A small-molecule ligand and the protein it binds are described below.
Small molecule (SMILES): CC[C@H](C)[C@H](N)C(=O)N[C@@H](CC(C)C)C(=O)N1CCC[C@H]1C(=O)N[C@@H](CCSC)C(=O)N[C@@H](Cc1ccc(O)cc1)C(=O)N[C@@H](CCCCN)C(=O)N[C@@H](CC(C)C)C(=O)N[C@@H](CO)C(=O)N1CCC[C@H]1C=O

Sequence of chain 8.OA:
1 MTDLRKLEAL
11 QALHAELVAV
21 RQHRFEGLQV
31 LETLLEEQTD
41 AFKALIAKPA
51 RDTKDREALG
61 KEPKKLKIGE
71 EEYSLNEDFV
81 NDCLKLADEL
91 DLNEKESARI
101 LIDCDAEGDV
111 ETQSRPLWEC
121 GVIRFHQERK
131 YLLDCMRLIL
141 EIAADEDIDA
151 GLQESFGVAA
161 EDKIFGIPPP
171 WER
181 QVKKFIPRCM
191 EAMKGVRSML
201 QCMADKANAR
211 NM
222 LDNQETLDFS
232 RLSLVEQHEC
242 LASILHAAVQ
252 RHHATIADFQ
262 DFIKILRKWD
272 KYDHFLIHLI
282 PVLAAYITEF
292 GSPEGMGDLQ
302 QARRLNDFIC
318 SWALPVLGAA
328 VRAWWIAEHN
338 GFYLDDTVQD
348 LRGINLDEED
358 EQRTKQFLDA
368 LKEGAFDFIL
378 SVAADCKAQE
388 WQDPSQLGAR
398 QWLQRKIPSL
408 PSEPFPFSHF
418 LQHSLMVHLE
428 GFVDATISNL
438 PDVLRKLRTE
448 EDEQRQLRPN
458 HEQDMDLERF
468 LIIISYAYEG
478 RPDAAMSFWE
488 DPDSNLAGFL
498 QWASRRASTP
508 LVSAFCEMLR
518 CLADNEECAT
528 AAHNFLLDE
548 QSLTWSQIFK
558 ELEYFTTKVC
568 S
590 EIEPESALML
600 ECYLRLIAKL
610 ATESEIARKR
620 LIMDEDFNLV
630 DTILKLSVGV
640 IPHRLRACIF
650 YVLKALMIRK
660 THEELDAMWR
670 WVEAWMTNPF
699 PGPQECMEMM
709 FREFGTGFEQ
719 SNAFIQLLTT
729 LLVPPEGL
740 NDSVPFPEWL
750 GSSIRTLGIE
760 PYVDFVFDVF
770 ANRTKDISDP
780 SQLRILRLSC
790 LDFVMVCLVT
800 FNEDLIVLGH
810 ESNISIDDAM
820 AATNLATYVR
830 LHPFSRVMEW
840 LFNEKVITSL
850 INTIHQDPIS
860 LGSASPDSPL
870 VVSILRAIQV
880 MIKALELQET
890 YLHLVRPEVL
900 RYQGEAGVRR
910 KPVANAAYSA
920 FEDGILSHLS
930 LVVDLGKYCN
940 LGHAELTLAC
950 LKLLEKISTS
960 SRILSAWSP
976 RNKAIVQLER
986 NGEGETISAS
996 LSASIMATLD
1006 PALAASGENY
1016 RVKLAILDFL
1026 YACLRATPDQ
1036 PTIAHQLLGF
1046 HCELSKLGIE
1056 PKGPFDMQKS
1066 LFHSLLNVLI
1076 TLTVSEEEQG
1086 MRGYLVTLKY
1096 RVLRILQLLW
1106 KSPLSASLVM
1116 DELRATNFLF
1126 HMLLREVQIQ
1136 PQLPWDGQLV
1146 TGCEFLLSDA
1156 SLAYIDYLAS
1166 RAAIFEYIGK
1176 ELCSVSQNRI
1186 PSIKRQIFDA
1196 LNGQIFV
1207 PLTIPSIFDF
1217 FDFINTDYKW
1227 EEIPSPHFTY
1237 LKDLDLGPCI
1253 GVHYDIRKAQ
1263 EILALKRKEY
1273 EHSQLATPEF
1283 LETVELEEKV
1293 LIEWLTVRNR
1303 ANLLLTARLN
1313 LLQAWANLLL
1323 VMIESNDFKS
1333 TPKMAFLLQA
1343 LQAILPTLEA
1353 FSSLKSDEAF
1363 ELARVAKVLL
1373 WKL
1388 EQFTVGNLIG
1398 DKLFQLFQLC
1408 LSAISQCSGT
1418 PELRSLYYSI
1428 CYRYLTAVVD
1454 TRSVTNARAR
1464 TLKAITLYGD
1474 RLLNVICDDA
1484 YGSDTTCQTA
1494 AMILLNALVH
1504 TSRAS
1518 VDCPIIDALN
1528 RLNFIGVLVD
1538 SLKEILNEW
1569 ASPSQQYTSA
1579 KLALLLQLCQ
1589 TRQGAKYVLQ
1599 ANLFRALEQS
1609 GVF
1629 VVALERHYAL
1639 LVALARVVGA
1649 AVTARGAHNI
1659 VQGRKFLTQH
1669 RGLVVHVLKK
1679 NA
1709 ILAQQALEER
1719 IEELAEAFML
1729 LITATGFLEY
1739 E

Binding-site contacts:
Ligand atom CE1 contacts residue ASN1072 of chain 8.OA at 3.3 Å.
Ligand atom CD2 contacts residue THR1121 of chain 8.OA at 4.0 Å.
Ligand atom CD2 contacts residue ALA1120 of chain 8.OA at 3.5 Å (hydrophobic).
Ligand atom CD2 contacts residue HIS1126 of chain 8.OA at 3.4 Å.
Ligand atom SD contacts residue ASN1072 of chain 8.OA at 3.7 Å.
Ligand atom CG contacts residue THR1121 of chain 8.OA at 3.3 Å.
Ligand atom O contacts residue VAL1202 of chain 8.OA at 3.2 Å.
Ligand atom CB contacts residue THR1121 of chain 8.OA at 3.3 Å.
Ligand atom C contacts residue HIS1126 of chain 8.OA at 4.0 Å.
Ligand atom CD1 contacts residue ASN1122 of chain 8.OA at 4.3 Å.
Ligand atom CA contacts residue HIS1126 of chain 8.OA at 4.3 Å.
Ligand atom CD2 contacts residue PHE1125 of chain 8.OA at 4.2 Å (hydrophobic).
Ligand atom CB contacts residue GLN1063 of chain 8.OA at 4.5 Å.
Ligand atom CD2 contacts residue GLN1063 of chain 8.OA at 3.6 Å.
Ligand atom OH contacts residue HIS1068 of chain 8.OA at 3.8 Å.
Ligand atom CD1 contacts residue THR1121 of chain 8.OA at 3.0 Å.
Ligand atom CG contacts residue GLN1063 of chain 8.OA at 4.3 Å.
Ligand atom CD1 contacts residue PHE1125 of chain 8.OA at 3.6 Å (hydrophobic).
Ligand atom OH contacts residue ASN1072 of chain 8.OA at 3.1 Å (h-bond).
Ligand atom CZ contacts residue ASN1072 of chain 8.OA at 3.5 Å.
Ligand atom CA contacts residue GLN1063 of chain 8.OA at 4.3 Å.
Ligand atom CG2 contacts residue GLN1063 of chain 8.OA at 3.3 Å.
Ligand atom CG contacts residue ALA1120 of chain 8.OA at 4.4 Å (hydrophobic).
Ligand atom O contacts residue GLN1063 of chain 8.OA at 2.9 Å (h-bond).
Ligand atom CD2 contacts residue THR1121 of chain 8.OA at 4.3 Å.
Ligand atom O contacts residue THR1121 of chain 8.OA at 4.0 Å.
Ligand atom OH contacts residue GLN1063 of chain 8.OA at 3.7 Å.
Ligand atom CE1 contacts residue THR1121 of chain 8.OA at 3.9 Å.
Ligand atom CZ contacts residue GLN1063 of chain 8.OA at 4.1 Å.
Ligand atom C contacts residue GLN1063 of chain 8.OA at 3.9 Å.
Ligand atom CD2 contacts residue LEU1129 of chain 8.OA at 4.2 Å (hydrophobic).
Ligand atom CD1 contacts residue ASN1072 of chain 8.OA at 4.0 Å.
Ligand atom C contacts residue VAL1202 of chain 8.OA at 4.2 Å (hydrophobic).
Ligand atom CG contacts residue HIS1126 of chain 8.OA at 4.3 Å.
Ligand atom CG contacts residue ASN1072 of chain 8.OA at 4.2 Å.
Ligand atom CE2 contacts residue ASN1072 of chain 8.OA at 4.4 Å.
Ligand atom O contacts residue HIS1126 of chain 8.OA at 3.3 Å (h-bond).
Ligand atom CE2 contacts residue GLN1063 of chain 8.OA at 3.3 Å.
Ligand atom CD1 contacts residue GLN1063 of chain 8.OA at 3.8 Å.
Ligand atom CD1 contacts residue ALA1120 of chain 8.OA at 4.3 Å (hydrophobic).